Sequence of chain 4.A:
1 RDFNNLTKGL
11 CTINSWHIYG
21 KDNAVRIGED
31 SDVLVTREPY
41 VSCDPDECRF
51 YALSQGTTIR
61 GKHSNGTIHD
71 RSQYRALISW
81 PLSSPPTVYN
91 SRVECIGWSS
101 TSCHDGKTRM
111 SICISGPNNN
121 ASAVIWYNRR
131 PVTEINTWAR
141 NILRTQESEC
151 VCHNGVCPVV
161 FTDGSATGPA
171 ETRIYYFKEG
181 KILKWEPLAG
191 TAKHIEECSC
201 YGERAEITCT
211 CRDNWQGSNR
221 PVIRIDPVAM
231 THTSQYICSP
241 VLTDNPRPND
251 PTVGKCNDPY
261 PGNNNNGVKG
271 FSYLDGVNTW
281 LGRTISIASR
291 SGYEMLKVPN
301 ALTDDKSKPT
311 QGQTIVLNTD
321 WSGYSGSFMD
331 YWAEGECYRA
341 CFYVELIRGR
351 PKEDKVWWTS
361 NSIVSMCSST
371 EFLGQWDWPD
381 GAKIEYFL

Binding-site contacts:
Ligand atom O6 contacts residue THR310 of chain 1.A at 3.4 Å (h-bond).
Ligand atom O6 contacts residue ASP250 of chain 1.A at 2.5 Å (salt-bridge).
Ligand atom O6 contacts residue GLN375 of chain 1.A at 3.0 Å.
Ligand atom O3 contacts residue GLU294 of chain 1.A at 2.7 Å (salt-bridge).
Ligand atom C1 contacts residue ASN120 of chain 4.A at 1.4 Å.
Ligand atom C5 contacts residue ASN120 of chain 4.A at 3.6 Å.
Ligand atom O4 contacts residue ARG247 of chain 1.A at 3.2 Å (salt-bridge).
Ligand atom C2 contacts residue ASN120 of chain 4.A at 2.5 Å.
Ligand atom O5 contacts residue ASN120 of chain 4.A at 2.3 Å (h-bond).
Ligand atom O4 contacts residue ILE287 of chain 1.A at 3.4 Å.
Ligand atom C3 contacts residue GLU294 of chain 1.A at 3.3 Å.
Ligand atom O5 contacts residue ASP250 of chain 1.A at 3.6 Å.
Ligand atom O3 contacts residue GLN311 of chain 1.A at 3.2 Å.
Ligand atom C5 contacts residue ARG283 of chain 1.A at 3.5 Å.
Ligand atom O3 contacts residue ASN249 of chain 1.A at 2.7 Å (h-bond).
Ligand atom O4 contacts residue GLY312 of chain 1.A at 3.6 Å.
Ligand atom O4 contacts residue GLU294 of chain 1.A at 2.9 Å (salt-bridge).
Ligand atom C7 contacts residue ASN120 of chain 4.A at 3.5 Å.
Ligand atom O5 contacts residue ARG283 of chain 1.A at 3.2 Å (salt-bridge).
Ligand atom O6 contacts residue LYS308 of chain 1.A at 2.9 Å (salt-bridge).
Ligand atom O5 contacts residue GLY374 of chain 1.A at 3.3 Å.
Ligand atom O5 contacts residue GLN375 of chain 1.A at 3.4 Å (h-bond).
Ligand atom O3 contacts residue GLY312 of chain 1.A at 3.0 Å (h-bond).
Ligand atom O7 contacts residue ASN120 of chain 4.A at 3.6 Å (h-bond).
Ligand atom C3 contacts residue GLY312 of chain 1.A at 3.2 Å.
Ligand atom C6 contacts residue PRO309 of chain 1.A at 3.5 Å (hydrophobic).
Ligand atom O2 contacts residue GLY312 of chain 1.A at 3.1 Å.
Ligand atom O6 contacts residue ILE285 of chain 1.A at 2.9 Å (h-bond).
Ligand atom C8 contacts residue GLN311 of chain 1.A at 3.0 Å.
Ligand atom O2 contacts residue ASN249 of chain 1.A at 3.1 Å (h-bond).
Ligand atom O4 contacts residue ARG283 of chain 1.A at 3.6 Å.
Ligand atom C6 contacts residue ASP250 of chain 1.A at 3.6 Å.
Ligand atom O2 contacts residue LEU296 of chain 1.A at 3.6 Å.
Ligand atom C6 contacts residue ARG283 of chain 1.A at 3.6 Å.
Ligand atom O3 contacts residue ARG283 of chain 1.A at 2.9 Å (salt-bridge).
Ligand atom O3 contacts residue ASP250 of chain 1.A at 2.9 Å (salt-bridge).
Ligand atom O5 contacts residue GLY312 of chain 1.A at 3.6 Å (h-bond).
Ligand atom C6 contacts residue LEU373 of chain 1.A at 3.3 Å (hydrophobic).
Ligand atom N2 contacts residue ASN120 of chain 4.A at 3.0 Å (h-bond).
Ligand atom C4 contacts residue GLU294 of chain 1.A at 3.5 Å.

Sequence of chain 1.A:
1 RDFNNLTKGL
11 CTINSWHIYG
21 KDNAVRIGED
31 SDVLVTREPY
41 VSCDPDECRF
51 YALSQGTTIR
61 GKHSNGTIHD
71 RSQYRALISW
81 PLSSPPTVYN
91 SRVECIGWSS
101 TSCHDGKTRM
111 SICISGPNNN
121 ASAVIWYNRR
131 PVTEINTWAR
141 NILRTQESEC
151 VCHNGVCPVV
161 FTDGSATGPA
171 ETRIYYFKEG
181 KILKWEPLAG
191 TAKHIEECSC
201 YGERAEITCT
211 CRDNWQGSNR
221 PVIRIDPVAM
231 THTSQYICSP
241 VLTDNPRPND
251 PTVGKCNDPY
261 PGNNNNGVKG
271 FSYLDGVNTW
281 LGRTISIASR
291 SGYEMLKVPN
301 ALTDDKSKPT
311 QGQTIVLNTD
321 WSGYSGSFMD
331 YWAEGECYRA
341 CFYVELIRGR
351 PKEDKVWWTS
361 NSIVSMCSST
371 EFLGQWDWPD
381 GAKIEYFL

A small-molecule ligand and the protein it binds are described below.
Small molecule (SMILES): CC(=O)N[C@H]1[C@H](O[C@H]2[C@H](O)[C@@H](NC(C)=O)CO[C@@H]2CO)O[C@H](CO)[C@@H](O[C@@H]2O[C@H](CO[C@H]3O[C@H](CO[C@H]4O[C@H](CO)[C@@H](O)[C@H](O)[C@@H]4O)[C@@H](O)[C@H](O[C@H]4O[C@H](CO)[C@@H](O)[C@H](O)[C@@H]4O)[C@@H]3O)[C@@H](O)[C@H](O[C@H]3O[C@H](CO)[C@@H](O)[C@H](O)[C@@H]3O[C@H]3O[C@H](CO)[C@@H](O)[C@H](O)[C@@H]3O[C@H]3O[C@H](CO)[C@@H](O)[C@H](O)[C@@H]3O)[C@@H]2O)[C@@H]1O